This small molecule binds to this protein.
Small molecule (SMILES): CC(C)c1cccc(C(C)C)c1O

Sequence of chain 1.B:
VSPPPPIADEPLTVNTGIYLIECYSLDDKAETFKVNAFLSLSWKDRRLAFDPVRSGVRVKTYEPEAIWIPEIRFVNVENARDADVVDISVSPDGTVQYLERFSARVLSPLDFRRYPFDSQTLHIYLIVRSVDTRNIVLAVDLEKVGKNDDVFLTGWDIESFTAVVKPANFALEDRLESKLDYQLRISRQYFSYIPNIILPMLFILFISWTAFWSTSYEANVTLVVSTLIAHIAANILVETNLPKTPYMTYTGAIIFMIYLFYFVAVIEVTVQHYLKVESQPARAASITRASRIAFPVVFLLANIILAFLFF

Binding-site contacts:
Ligand atom C3 contacts residue PRO120 of chain 1.B at 3.3 Å (hydrophobic).
Ligand atom C1 contacts residue ILE202 of chain 1.B at 3.9 Å (hydrophobic).
Ligand atom O1 contacts residue MET205 of chain 1.B at 3.6 Å.
Ligand atom C3 contacts residue ILE202 of chain 1.B at 3.8 Å (hydrophobic).
Ligand atom C5 contacts residue PLC1 of chain 1.N at 4.2 Å.
Ligand atom O1 contacts residue ILE201 of chain 1.B at 3.9 Å.
Ligand atom C9 contacts residue THR255 of chain 1.B at 3.3 Å.
Ligand atom C11 contacts residue ILE258 of chain 1.B at 3.4 Å (hydrophobic).
Ligand atom C4 contacts residue ILE258 of chain 1.B at 4.1 Å (hydrophobic).
Ligand atom C6 contacts residue ILE202 of chain 1.B at 3.8 Å (hydrophobic).
Ligand atom C9 contacts residue PRO120 of chain 1.B at 3.7 Å (hydrophobic).
Ligand atom C11 contacts residue ILE202 of chain 1.B at 4.2 Å (hydrophobic).
Ligand atom O1 contacts residue THR255 of chain 1.B at 3.8 Å.
Ligand atom C7 contacts residue ILE202 of chain 1.B at 4.3 Å (hydrophobic).
Ligand atom C10 contacts residue ILE258 of chain 1.B at 3.7 Å (hydrophobic).
Ligand atom C8 contacts residue ILE202 of chain 1.B at 3.6 Å (hydrophobic).
Ligand atom C12 contacts residue ILE202 of chain 1.B at 3.4 Å (hydrophobic).
Ligand atom C4 contacts residue THR255 of chain 1.B at 3.9 Å.
Ligand atom C5 contacts residue ILE258 of chain 1.B at 3.4 Å (hydrophobic).
Ligand atom C2 contacts residue THR255 of chain 1.B at 3.5 Å.
Ligand atom C1 contacts residue THR255 of chain 1.B at 3.9 Å.
Ligand atom C12 contacts residue ILE201 of chain 1.B at 4.2 Å (hydrophobic).
Ligand atom C4 contacts residue ILE202 of chain 1.B at 3.7 Å (hydrophobic).
Ligand atom C3 contacts residue THR255 of chain 1.B at 3.2 Å.
Ligand atom C4 contacts residue TYR254 of chain 1.B at 4.3 Å (hydrophobic).
Ligand atom C6 contacts residue ILE258 of chain 1.B at 4.0 Å (hydrophobic).
Ligand atom C10 contacts residue MET205 of chain 1.B at 4.3 Å (hydrophobic).
Ligand atom C9 contacts residue TYR119 of chain 1.B at 3.6 Å (hydrophobic).
Ligand atom C9 contacts residue TYR197 of chain 1.B at 3.9 Å (hydrophobic).
Ligand atom C2 contacts residue ILE202 of chain 1.B at 3.8 Å (hydrophobic).
Ligand atom C8 contacts residue TYR197 of chain 1.B at 3.5 Å (hydrophobic).
Ligand atom C8 contacts residue ILE201 of chain 1.B at 3.4 Å (hydrophobic).
Ligand atom C8 contacts residue PRO120 of chain 1.B at 4.3 Å (hydrophobic).
Ligand atom C4 contacts residue PHE121 of chain 1.B at 4.0 Å (hydrophobic).
Ligand atom C7 contacts residue ILE201 of chain 1.B at 3.9 Å (hydrophobic).
Ligand atom C7 contacts residue THR255 of chain 1.B at 3.7 Å.
Ligand atom C11 contacts residue PLC1 of chain 1.N at 3.5 Å.
Ligand atom C5 contacts residue ILE202 of chain 1.B at 3.7 Å (hydrophobic).
Ligand atom C4 contacts residue PRO120 of chain 1.B at 4.0 Å (hydrophobic).
Ligand atom C12 contacts residue MET205 of chain 1.B at 3.5 Å (hydrophobic).